Sequence of chain 1.A:
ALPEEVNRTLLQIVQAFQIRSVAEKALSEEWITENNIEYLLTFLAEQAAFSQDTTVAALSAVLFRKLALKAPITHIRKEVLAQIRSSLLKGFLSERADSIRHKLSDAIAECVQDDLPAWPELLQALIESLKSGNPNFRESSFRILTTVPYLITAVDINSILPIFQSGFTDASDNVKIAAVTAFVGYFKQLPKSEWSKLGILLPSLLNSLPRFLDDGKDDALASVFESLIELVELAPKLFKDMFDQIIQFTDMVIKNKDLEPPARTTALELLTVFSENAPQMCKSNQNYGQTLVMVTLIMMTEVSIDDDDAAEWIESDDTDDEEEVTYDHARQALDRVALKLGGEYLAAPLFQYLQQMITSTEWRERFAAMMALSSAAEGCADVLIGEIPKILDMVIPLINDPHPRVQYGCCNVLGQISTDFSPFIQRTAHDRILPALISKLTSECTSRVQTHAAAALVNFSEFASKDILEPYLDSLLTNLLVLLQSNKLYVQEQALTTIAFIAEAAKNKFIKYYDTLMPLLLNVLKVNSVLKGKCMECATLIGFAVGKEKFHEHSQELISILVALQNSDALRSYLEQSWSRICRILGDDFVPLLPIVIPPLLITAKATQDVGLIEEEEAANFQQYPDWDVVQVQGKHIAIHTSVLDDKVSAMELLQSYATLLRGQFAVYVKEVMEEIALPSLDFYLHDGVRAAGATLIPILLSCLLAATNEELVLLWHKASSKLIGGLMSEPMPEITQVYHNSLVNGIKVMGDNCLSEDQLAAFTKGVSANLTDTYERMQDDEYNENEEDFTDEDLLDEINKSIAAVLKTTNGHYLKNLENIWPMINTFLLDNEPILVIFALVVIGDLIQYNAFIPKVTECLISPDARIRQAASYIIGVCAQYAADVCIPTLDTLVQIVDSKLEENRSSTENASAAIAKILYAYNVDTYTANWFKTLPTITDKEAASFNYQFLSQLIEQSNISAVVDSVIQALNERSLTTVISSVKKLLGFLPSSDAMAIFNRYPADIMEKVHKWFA

Binding-site contacts:
Ligand atom CA contacts residue ASN466 of chain 1.A at 3.6 Å.
Ligand atom O contacts residue VAL465 of chain 1.A at 3.3 Å.
Ligand atom CD1 contacts residue ASN419 of chain 1.A at 3.6 Å.
Ligand atom O contacts residue GLN501 of chain 1.A at 2.9 Å (h-bond).
Ligand atom CB contacts residue ASN466 of chain 1.A at 3.7 Å.
Ligand atom CA contacts residue ALA462 of chain 1.A at 3.9 Å (hydrophobic).
Ligand atom CE contacts residue GLU385 of chain 1.A at 3.4 Å.
Ligand atom CD contacts residue SER381 of chain 1.A at 3.9 Å.
Ligand atom CD1 contacts residue ALA463 of chain 1.A at 3.6 Å (hydrophobic).
Ligand atom CA contacts residue GLN501 of chain 1.A at 3.3 Å.
Ligand atom CA contacts residue THR504 of chain 1.A at 4.0 Å.
Ligand atom CD1 contacts residue HIS459 of chain 1.A at 3.7 Å.
Ligand atom CE contacts residue ASP342 of chain 1.A at 3.6 Å.
Ligand atom C contacts residue GLN423 of chain 1.A at 3.9 Å.
Ligand atom CE contacts residue GLN423 of chain 1.A at 4.0 Å.
Ligand atom CB contacts residue ASN466 of chain 1.A at 3.4 Å.
Ligand atom CG1 contacts residue ASN466 of chain 1.A at 4.0 Å.
Ligand atom CG1 contacts residue HIS459 of chain 1.A at 3.9 Å.
Ligand atom NZ contacts residue ASP342 of chain 1.A at 2.8 Å (salt-bridge).
Ligand atom CG1 contacts residue ALA462 of chain 1.A at 4.0 Å (hydrophobic).
Ligand atom NZ contacts residue SER382 of chain 1.A at 4.0 Å.
Ligand atom CA contacts residue GLN423 of chain 1.A at 3.9 Å.
Ligand atom CG2 contacts residue ASN419 of chain 1.A at 3.7 Å.
Ligand atom CB contacts residue VAL465 of chain 1.A at 3.9 Å (hydrophobic).
Ligand atom N contacts residue ASN466 of chain 1.A at 2.8 Å (h-bond).
Ligand atom N contacts residue GLN423 of chain 1.A at 3.8 Å.
Ligand atom C contacts residue ASN466 of chain 1.A at 3.8 Å.
Ligand atom C contacts residue GLN501 of chain 1.A at 3.6 Å.
Ligand atom CG contacts residue GLN423 of chain 1.A at 3.4 Å.
Ligand atom CD contacts residue SER382 of chain 1.A at 4.0 Å.
Ligand atom CG2 contacts residue GLN423 of chain 1.A at 4.0 Å.
Ligand atom O contacts residue GLN423 of chain 1.A at 4.1 Å.
Ligand atom CD1 contacts residue GLY422 of chain 1.A at 4.0 Å.
Ligand atom O contacts residue ASN466 of chain 1.A at 2.7 Å (h-bond).
Ligand atom CD1 contacts residue CYS418 of chain 1.A at 3.7 Å (hydrophobic).
Ligand atom NZ contacts residue GLU385 of chain 1.A at 2.5 Å (salt-bridge).
Ligand atom CD contacts residue ASP342 of chain 1.A at 3.7 Å.
Ligand atom O contacts residue ALA462 of chain 1.A at 3.7 Å.
Ligand atom C contacts residue ASN466 of chain 1.A at 3.7 Å.
Ligand atom CA contacts residue ASN466 of chain 1.A at 3.8 Å.

This protein binds this small molecule.
Small molecule (SMILES): CC[C@H](C)[C@H](NC(=O)[C@H](CO)NC(=O)CN)C(=O)N[C@@H](C)C(=O)N[C@@H](CCCCN)C(=O)O